Binding-site contacts:
Ligand atom CB contacts residue PHE896 of chain 49.Q at 3.3 Å (hydrophobic).
Ligand atom CD2 contacts residue ARG845 of chain 49.Q at 3.5 Å.
Ligand atom CD contacts residue ASP897 of chain 49.Q at 3.5 Å.
Ligand atom C contacts residue ARG845 of chain 49.Q at 3.6 Å.
Ligand atom CE1 contacts residue MET843 of chain 49.Q at 3.6 Å (hydrophobic).
Ligand atom CA contacts residue ARG649 of chain 49.Q at 3.4 Å.
Ligand atom CB contacts residue ARG649 of chain 49.Q at 4.1 Å.
Ligand atom N contacts residue ARG649 of chain 49.Q at 4.1 Å.
Ligand atom CG contacts residue ASN617 of chain 49.Q at 4.1 Å.
Ligand atom O contacts residue ALA857 of chain 49.Q at 4.0 Å.
Ligand atom CB contacts residue ALA857 of chain 49.Q at 3.9 Å (hydrophobic).
Ligand atom CD contacts residue CYS621 of chain 49.Q at 3.6 Å (hydrophobic).
Ligand atom NE2 contacts residue GLU894 of chain 49.Q at 4.1 Å.
Ligand atom CA contacts residue CYS621 of chain 49.Q at 3.7 Å (hydrophobic).
Ligand atom CG contacts residue ARG46 of chain 49.S at 3.9 Å.
Ligand atom CD contacts residue ARG46 of chain 49.S at 4.1 Å.
Ligand atom CE1 contacts residue LEU620 of chain 49.Q at 3.5 Å (hydrophobic).
Ligand atom O contacts residue ARG845 of chain 49.Q at 3.8 Å.
Ligand atom CB contacts residue TYR619 of chain 49.Q at 3.0 Å (hydrophobic).
Ligand atom N contacts residue ASN617 of chain 49.Q at 3.6 Å.
Ligand atom CD2 contacts residue GLU894 of chain 49.Q at 3.7 Å.
Ligand atom N contacts residue TYR619 of chain 49.Q at 3.6 Å.
Ligand atom C contacts residue TYR619 of chain 49.Q at 3.1 Å (hydrophobic).
Ligand atom O contacts residue ARG649 of chain 49.Q at 3.9 Å.
Ligand atom CG contacts residue PHE896 of chain 49.Q at 3.0 Å (hydrophobic).
Ligand atom CB contacts residue GLU894 of chain 49.Q at 3.5 Å.
Ligand atom O contacts residue TYR619 of chain 49.Q at 2.6 Å.
Ligand atom CA contacts residue TYR619 of chain 49.Q at 3.9 Å (hydrophobic).
Ligand atom CD contacts residue PHE896 of chain 49.Q at 4.1 Å (hydrophobic).
Ligand atom CB contacts residue TYR619 of chain 49.Q at 3.8 Å (hydrophobic).
Ligand atom CG contacts residue GLU894 of chain 49.Q at 3.9 Å.
Ligand atom N contacts residue TYR619 of chain 49.Q at 3.5 Å (h-bond).
Ligand atom CE1 contacts residue LEU348 of chain 49.Q at 3.9 Å (hydrophobic).
Ligand atom CG contacts residue TYR619 of chain 49.Q at 3.8 Å (hydrophobic).
Ligand atom CA contacts residue TYR619 of chain 49.Q at 3.8 Å (hydrophobic).
Ligand atom CB contacts residue ARG649 of chain 49.Q at 3.6 Å.
Ligand atom N contacts residue ASP618 of chain 49.Q at 3.9 Å.
Ligand atom N contacts residue CYS621 of chain 49.Q at 2.9 Å (h-bond).
Ligand atom CD contacts residue ASN617 of chain 49.Q at 3.2 Å.
Ligand atom ND1 contacts residue LEU620 of chain 49.Q at 3.0 Å.

Sequence of chain 49.S:
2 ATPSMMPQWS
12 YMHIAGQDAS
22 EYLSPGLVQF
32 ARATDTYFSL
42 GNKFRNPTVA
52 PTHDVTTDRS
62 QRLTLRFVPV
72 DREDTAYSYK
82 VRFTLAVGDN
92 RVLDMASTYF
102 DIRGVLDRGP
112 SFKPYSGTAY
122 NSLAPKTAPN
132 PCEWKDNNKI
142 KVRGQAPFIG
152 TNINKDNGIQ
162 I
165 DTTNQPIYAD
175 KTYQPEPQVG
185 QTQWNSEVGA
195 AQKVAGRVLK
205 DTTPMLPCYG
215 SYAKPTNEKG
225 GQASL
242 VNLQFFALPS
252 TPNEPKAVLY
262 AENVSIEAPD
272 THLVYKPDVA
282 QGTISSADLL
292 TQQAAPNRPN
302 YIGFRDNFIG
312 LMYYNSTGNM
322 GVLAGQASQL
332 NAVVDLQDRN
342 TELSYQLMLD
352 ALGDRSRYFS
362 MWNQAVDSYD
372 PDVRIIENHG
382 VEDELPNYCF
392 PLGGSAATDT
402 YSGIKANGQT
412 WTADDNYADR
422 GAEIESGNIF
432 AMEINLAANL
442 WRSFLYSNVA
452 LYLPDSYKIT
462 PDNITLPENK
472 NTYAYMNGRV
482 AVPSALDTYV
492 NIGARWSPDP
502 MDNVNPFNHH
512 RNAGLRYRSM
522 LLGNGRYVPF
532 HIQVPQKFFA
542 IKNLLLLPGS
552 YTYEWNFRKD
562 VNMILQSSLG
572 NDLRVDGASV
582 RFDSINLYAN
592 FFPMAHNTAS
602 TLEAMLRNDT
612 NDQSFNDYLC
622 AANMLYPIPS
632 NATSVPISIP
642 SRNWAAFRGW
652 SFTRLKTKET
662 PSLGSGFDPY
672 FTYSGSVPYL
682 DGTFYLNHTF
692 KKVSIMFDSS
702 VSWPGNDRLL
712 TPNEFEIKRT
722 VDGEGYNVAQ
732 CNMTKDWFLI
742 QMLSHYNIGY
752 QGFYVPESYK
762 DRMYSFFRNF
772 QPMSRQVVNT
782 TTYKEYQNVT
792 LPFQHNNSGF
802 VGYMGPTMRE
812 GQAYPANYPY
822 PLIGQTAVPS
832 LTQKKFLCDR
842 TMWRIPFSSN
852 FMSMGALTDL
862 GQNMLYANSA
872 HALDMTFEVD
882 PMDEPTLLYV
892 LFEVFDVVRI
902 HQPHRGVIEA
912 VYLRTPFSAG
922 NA

Sequence of chain 49.Q:
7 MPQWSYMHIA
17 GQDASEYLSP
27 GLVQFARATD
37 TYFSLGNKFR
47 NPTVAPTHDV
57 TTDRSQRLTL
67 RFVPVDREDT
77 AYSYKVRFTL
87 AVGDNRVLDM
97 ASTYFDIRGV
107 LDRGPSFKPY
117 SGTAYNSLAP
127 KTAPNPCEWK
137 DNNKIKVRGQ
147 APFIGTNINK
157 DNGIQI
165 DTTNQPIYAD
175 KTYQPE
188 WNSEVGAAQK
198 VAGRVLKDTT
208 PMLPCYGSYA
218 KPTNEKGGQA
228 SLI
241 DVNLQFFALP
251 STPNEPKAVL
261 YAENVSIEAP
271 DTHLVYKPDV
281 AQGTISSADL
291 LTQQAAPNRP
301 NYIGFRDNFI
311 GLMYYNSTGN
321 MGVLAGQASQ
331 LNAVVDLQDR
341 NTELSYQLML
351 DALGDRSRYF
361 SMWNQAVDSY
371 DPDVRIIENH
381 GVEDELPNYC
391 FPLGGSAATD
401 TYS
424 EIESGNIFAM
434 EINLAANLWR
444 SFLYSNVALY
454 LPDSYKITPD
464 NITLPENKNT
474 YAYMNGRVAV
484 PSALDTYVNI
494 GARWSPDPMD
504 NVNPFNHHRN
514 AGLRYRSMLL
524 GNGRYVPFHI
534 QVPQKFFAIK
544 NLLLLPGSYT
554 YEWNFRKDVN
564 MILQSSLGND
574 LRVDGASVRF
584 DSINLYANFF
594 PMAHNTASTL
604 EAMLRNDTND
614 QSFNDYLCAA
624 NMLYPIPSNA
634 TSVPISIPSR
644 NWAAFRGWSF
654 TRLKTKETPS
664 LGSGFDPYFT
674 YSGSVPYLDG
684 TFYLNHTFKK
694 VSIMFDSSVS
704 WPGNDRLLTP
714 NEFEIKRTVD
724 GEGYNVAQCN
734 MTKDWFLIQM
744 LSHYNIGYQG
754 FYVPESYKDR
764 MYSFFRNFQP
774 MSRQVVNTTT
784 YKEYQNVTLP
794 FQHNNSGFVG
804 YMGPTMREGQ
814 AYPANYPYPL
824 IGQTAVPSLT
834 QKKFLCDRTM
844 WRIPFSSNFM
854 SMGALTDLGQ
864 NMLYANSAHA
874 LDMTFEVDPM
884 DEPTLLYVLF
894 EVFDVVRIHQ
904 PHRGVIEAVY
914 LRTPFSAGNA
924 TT

A protein and the small-molecule ligand that binds it are described below.
Small molecule (SMILES): NC(N)=NCCC[C@H](NC(=O)[C@@H]1CCCN1)C(=O)N[C@H](C=O)Cc1cnc[nH]1